Binding-site contacts:
Ligand atom O5 contacts residue ASN145 of chain 1.C at 2.4 Å (h-bond).
Ligand atom C5 contacts residue NAG1 of chain 1.M at 3.8 Å.
Ligand atom C3 contacts residue ASN245 of chain 1.C at 3.9 Å.
Ligand atom C3 contacts residue SER312 of chain 1.C at 3.9 Å.
Ligand atom O7 contacts residue LEU144 of chain 1.C at 3.6 Å.
Ligand atom C1 contacts residue GLU94 of chain 1.C at 3.8 Å.
Ligand atom O6 contacts residue PHE93 of chain 1.C at 3.3 Å (h-bond).
Ligand atom C8 contacts residue ASN243 of chain 1.C at 3.6 Å.
Ligand atom C4 contacts residue GLU94 of chain 1.C at 3.9 Å.
Ligand atom N2 contacts residue ASN145 of chain 1.C at 2.9 Å (h-bond).
Ligand atom C6 contacts residue NAG1 of chain 1.M at 3.9 Å.
Ligand atom C2 contacts residue ASN145 of chain 1.C at 2.5 Å.
Ligand atom C5 contacts residue SER312 of chain 1.C at 3.4 Å.
Ligand atom C6 contacts residue ASN245 of chain 1.C at 2.9 Å.
Ligand atom C8 contacts residue PRO95 of chain 1.C at 3.7 Å (hydrophobic).
Ligand atom C5 contacts residue GLU94 of chain 1.C at 3.2 Å.
Ligand atom C4 contacts residue SER312 of chain 1.C at 3.8 Å.
Ligand atom O5 contacts residue GLU94 of chain 1.C at 3.1 Å (salt-bridge).
Ligand atom C1 contacts residue SER313 of chain 1.C at 3.6 Å.
Ligand atom C6 contacts residue PHE93 of chain 1.C at 4.0 Å (hydrophobic).
Ligand atom C5 contacts residue ASN245 of chain 1.C at 3.9 Å.
Ligand atom C1 contacts residue ASN145 of chain 1.C at 1.4 Å.
Ligand atom C3 contacts residue ASN145 of chain 1.C at 3.8 Å.
Ligand atom C5 contacts residue ASN145 of chain 1.C at 3.7 Å.
Ligand atom C8 contacts residue SER312 of chain 1.C at 3.9 Å.
Ligand atom O5 contacts residue CYS311 of chain 1.C at 4.0 Å.
Ligand atom N2 contacts residue SER313 of chain 1.C at 3.5 Å.
Ligand atom C7 contacts residue ASN243 of chain 1.C at 4.0 Å.
Ligand atom O4 contacts residue SER312 of chain 1.C at 3.5 Å (h-bond).
Ligand atom O6 contacts residue GLU94 of chain 1.C at 2.3 Å (salt-bridge).
Ligand atom C7 contacts residue ASN145 of chain 1.C at 3.8 Å.
Ligand atom O6 contacts residue ASN245 of chain 1.C at 4.0 Å.
Ligand atom C2 contacts residue SER313 of chain 1.C at 4.0 Å.
Ligand atom O3 contacts residue CYS311 of chain 1.C at 3.2 Å (h-bond).
Ligand atom O7 contacts residue ASN243 of chain 1.C at 3.9 Å.
Ligand atom O5 contacts residue NAG1 of chain 1.M at 3.4 Å.
Ligand atom C6 contacts residue GLU94 of chain 1.C at 3.4 Å.
Ligand atom C2 contacts residue ASN245 of chain 1.C at 3.8 Å.
Ligand atom C1 contacts residue ASN245 of chain 1.C at 4.0 Å.
Ligand atom C4 contacts residue ASN245 of chain 1.C at 4.0 Å.

This protein binds this small molecule.
Small molecule (SMILES): CC(=O)N[C@H]1[C@H](O[C@H]2[C@H](O)[C@@H](NC(C)=O)CO[C@@H]2CO)O[C@H](CO)[C@@H](O[C@@H]2O[C@H](CO[C@H]3O[C@H](CO)[C@@H](O)[C@H](O)[C@@H]3O)[C@@H](O)[C@H](O)[C@@H]2O)[C@@H]1O

Sequence of chain 1.C:
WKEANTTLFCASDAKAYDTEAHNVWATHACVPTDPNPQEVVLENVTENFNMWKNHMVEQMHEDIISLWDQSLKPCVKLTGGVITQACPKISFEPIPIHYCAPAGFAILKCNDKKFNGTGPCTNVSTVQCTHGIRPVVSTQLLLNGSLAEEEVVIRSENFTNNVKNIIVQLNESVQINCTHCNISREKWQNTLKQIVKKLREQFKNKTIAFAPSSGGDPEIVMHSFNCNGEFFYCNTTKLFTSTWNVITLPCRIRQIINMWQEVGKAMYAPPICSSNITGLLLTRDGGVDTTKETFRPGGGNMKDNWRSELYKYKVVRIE